Sequence of chain 1.A:
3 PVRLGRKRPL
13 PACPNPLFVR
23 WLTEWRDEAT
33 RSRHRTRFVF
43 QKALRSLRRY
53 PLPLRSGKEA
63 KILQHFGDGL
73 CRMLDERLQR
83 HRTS

A protein and the small-molecule ligand that binds it are described below.
Small molecule (SMILES): NCC(=O)O

Binding-site contacts:
Ligand atom N contacts residue LEU19 of chain 1.A at 2.9 Å (h-bond).
Ligand atom C contacts residue LEU19 of chain 1.A at 3.9 Å (hydrophobic).
Ligand atom N contacts residue PRO18 of chain 1.A at 3.0 Å.
Ligand atom N contacts residue ASN17 of chain 1.A at 3.6 Å.
Ligand atom OXT contacts residue LEU56 of chain 1.A at 3.3 Å (h-bond).
Ligand atom CA contacts residue PRO18 of chain 1.A at 4.2 Å (hydrophobic).
Ligand atom OXT contacts residue ASN17 of chain 1.A at 3.2 Å (h-bond).
Ligand atom O contacts residue PRO18 of chain 1.A at 3.8 Å.
Ligand atom C contacts residue PRO18 of chain 1.A at 4.5 Å (hydrophobic).
Ligand atom OXT contacts residue PHE20 of chain 1.A at 3.5 Å.
Ligand atom C contacts residue PHE20 of chain 1.A at 3.7 Å (hydrophobic).
Ligand atom O contacts residue PHE20 of chain 1.A at 2.8 Å (h-bond).
Ligand atom N contacts residue PHE20 of chain 1.A at 4.4 Å.
Ligand atom CA contacts residue LEU19 of chain 1.A at 3.7 Å (hydrophobic).
Ligand atom C contacts residue LEU56 of chain 1.A at 4.3 Å (hydrophobic).
Ligand atom C contacts residue ASN17 of chain 1.A at 3.5 Å.
Ligand atom CA contacts residue ASN17 of chain 1.A at 4.2 Å.
Ligand atom O contacts residue ASN17 of chain 1.A at 3.2 Å.
Ligand atom O contacts residue LEU19 of chain 1.A at 3.4 Å (h-bond).